Sequence of chain 1.B:
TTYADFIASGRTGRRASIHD

Binding-site contacts:
Ligand atom O2G contacts residue MG1 of chain 1.D at 2.2 Å.
Ligand atom C2 contacts residue VAL129 of chain 1.A at 3.5 Å (hydrophobic).
Ligand atom O3' contacts residue GLU176 of chain 1.A at 2.8 Å (salt-bridge).
Ligand atom PG contacts residue MG1 of chain 1.C at 3.4 Å.
Ligand atom C6 contacts residue LEU179 of chain 1.A at 3.5 Å (hydrophobic).
Ligand atom N3 contacts residue PHE333 of chain 1.A at 3.5 Å.
Ligand atom C3B contacts residue MG1 of chain 1.D at 3.3 Å.
Ligand atom O5' contacts residue VAL63 of chain 1.A at 3.3 Å.
Ligand atom N1 contacts residue LEU179 of chain 1.A at 3.5 Å.
Ligand atom O1A contacts residue ASP190 of chain 1.A at 3.4 Å.
Ligand atom O1G contacts residue SER17 of chain 1.B at 3.0 Å (h-bond).
Ligand atom PA contacts residue MG1 of chain 1.D at 3.5 Å.
Ligand atom O3G contacts residue SER17 of chain 1.B at 2.7 Å (h-bond).
Ligand atom N6 contacts residue VAL110 of chain 1.A at 3.6 Å.
Ligand atom O1B contacts residue ASP190 of chain 1.A at 2.9 Å (salt-bridge).
Ligand atom C6 contacts residue ALA76 of chain 1.A at 3.4 Å (hydrophobic).
Ligand atom N6 contacts residue GLU127 of chain 1.A at 2.8 Å (salt-bridge).
Ligand atom O3' contacts residue ARG14 of chain 1.B at 3.0 Å (salt-bridge).
Ligand atom O1B contacts residue LYS78 of chain 1.A at 3.1 Å (salt-bridge).
Ligand atom N7 contacts residue THR189 of chain 1.A at 3.0 Å (h-bond).
Ligand atom O2G contacts residue ASP190 of chain 1.A at 3.2 Å (salt-bridge).
Ligand atom O3' contacts residue GLU133 of chain 1.A at 2.9 Å (salt-bridge).
Ligand atom PG contacts residue SER17 of chain 1.B at 3.5 Å.
Ligand atom C5 contacts residue LEU179 of chain 1.A at 3.5 Å (hydrophobic).
Ligand atom O3A contacts residue LYS78 of chain 1.A at 3.6 Å.
Ligand atom O1B contacts residue MG1 of chain 1.C at 2.2 Å.
Ligand atom N7 contacts residue MET126 of chain 1.A at 3.5 Å.
Ligand atom O1G contacts residue ALA16 of chain 1.B at 3.6 Å.
Ligand atom O2G contacts residue LYS174 of chain 1.A at 2.8 Å (salt-bridge).
Ligand atom PG contacts residue MG1 of chain 1.D at 3.1 Å.
Ligand atom O3G contacts residue ASP190 of chain 1.A at 3.4 Å (salt-bridge).
Ligand atom O2A contacts residue MG1 of chain 1.D at 2.2 Å.
Ligand atom O2A contacts residue ASP190 of chain 1.A at 3.1 Å (salt-bridge).
Ligand atom O3G contacts residue MG1 of chain 1.C at 2.2 Å.
Ligand atom O2B contacts residue GLY58 of chain 1.A at 3.2 Å.
Ligand atom PB contacts residue MG1 of chain 1.C at 3.5 Å.
Ligand atom O2' contacts residue GLU133 of chain 1.A at 2.6 Å (salt-bridge).
Ligand atom N1 contacts residue VAL129 of chain 1.A at 3.0 Å (h-bond).
Ligand atom O2A contacts residue ASN177 of chain 1.A at 3.4 Å (h-bond).
Ligand atom O1A contacts residue LYS78 of chain 1.A at 2.9 Å (salt-bridge).

Sequence of chain 1.A:
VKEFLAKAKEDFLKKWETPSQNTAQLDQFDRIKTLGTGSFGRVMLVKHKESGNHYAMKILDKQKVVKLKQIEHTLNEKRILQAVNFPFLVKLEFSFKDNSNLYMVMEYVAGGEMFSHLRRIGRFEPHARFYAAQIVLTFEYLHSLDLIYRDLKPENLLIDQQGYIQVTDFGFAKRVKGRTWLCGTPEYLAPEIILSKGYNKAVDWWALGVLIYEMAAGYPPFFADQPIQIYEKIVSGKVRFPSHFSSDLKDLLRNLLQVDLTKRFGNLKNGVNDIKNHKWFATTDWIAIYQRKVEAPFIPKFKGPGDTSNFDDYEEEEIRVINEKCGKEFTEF

A small-molecule ligand and the protein it binds are described below.
Small molecule (SMILES): Nc1ncnc2c1ncn2[C@@H]1O[C@H](CO[P](=O)(O)O[P](=O)(O)CP(=O)(O)O)[C@@H](O)[C@H]1O